Binding-site contacts:
Ligand atom O6 contacts residue PRO59 of chain 1.D at 3.8 Å.
Ligand atom C7 contacts residue ASN62 of chain 1.D at 4.0 Å.
Ligand atom C8 contacts residue GLU193 of chain 1.D at 4.2 Å.
Ligand atom O5 contacts residue PRO60 of chain 1.D at 3.9 Å.
Ligand atom O6 contacts residue PRO60 of chain 1.D at 3.2 Å (h-bond).
Ligand atom C4 contacts residue ASN62 of chain 1.D at 4.3 Å.
Ligand atom C1 contacts residue ASN62 of chain 1.D at 1.4 Å.
Ligand atom N2 contacts residue ASN62 of chain 1.D at 3.0 Å (h-bond).
Ligand atom O5 contacts residue ASN62 of chain 1.D at 2.4 Å (h-bond).
Ligand atom C5 contacts residue ASN62 of chain 1.D at 3.7 Å.
Ligand atom O7 contacts residue ASN62 of chain 1.D at 4.0 Å.
Ligand atom C6 contacts residue PRO59 of chain 1.D at 3.8 Å (hydrophobic).
Ligand atom C6 contacts residue PRO60 of chain 1.D at 4.1 Å (hydrophobic).
Ligand atom C2 contacts residue ASN62 of chain 1.D at 2.6 Å.
Ligand atom C3 contacts residue ASN62 of chain 1.D at 3.9 Å.

Sequence of chain 1.D:
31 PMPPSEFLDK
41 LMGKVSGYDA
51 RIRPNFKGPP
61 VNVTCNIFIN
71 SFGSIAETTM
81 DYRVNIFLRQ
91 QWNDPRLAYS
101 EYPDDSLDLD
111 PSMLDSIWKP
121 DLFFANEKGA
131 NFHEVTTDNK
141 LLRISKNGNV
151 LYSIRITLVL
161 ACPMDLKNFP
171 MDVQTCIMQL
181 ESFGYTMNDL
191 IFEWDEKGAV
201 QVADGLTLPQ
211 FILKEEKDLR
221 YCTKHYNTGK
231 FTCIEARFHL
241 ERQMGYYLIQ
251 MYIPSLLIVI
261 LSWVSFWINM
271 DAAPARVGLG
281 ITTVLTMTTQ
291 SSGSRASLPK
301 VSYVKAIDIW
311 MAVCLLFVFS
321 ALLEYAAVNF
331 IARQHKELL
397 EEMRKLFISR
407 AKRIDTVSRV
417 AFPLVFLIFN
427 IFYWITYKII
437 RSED

A protein and the small-molecule ligand that binds it are described below.
Small molecule (SMILES): CC(=O)N[C@H]1[C@H](O[C@H]2[C@H](O)[C@@H](NC(C)=O)CO[C@@H]2CO)O[C@H](CO)[C@@H](O)[C@@H]1O